Sequence of chain 3.A:
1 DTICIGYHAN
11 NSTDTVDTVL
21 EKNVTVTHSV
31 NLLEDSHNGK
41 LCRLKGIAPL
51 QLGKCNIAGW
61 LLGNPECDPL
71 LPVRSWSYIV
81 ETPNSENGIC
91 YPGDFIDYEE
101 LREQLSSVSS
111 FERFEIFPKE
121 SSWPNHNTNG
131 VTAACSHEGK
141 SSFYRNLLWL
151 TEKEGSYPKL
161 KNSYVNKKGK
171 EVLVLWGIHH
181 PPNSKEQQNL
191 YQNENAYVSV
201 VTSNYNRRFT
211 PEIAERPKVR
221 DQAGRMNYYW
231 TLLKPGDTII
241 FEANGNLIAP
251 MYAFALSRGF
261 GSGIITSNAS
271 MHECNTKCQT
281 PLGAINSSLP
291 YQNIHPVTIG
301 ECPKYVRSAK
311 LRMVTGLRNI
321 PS

Binding-site contacts:
Ligand atom C2 contacts residue ASN11 of chain 3.A at 2.6 Å.
Ligand atom O5 contacts residue ASN11 of chain 3.A at 2.5 Å (h-bond).
Ligand atom N2 contacts residue ASN11 of chain 3.A at 2.9 Å (h-bond).
Ligand atom C3 contacts residue ASN11 of chain 3.A at 3.8 Å.
Ligand atom C1 contacts residue ASN11 of chain 3.A at 1.4 Å.
Ligand atom C7 contacts residue ASN11 of chain 3.A at 3.3 Å.
Ligand atom C4 contacts residue ASN11 of chain 3.A at 4.2 Å.
Ligand atom C8 contacts residue ASN11 of chain 3.A at 4.3 Å.
Ligand atom C5 contacts residue ASN11 of chain 3.A at 3.5 Å.
Ligand atom O7 contacts residue ASN11 of chain 3.A at 3.4 Å (h-bond).

The small molecule below binds the protein below.
Small molecule (SMILES): CC(=O)N[C@H]1[C@H](O[C@H]2[C@H](O)[C@@H](NC(C)=O)CO[C@@H]2CO)O[C@H](CO)[C@@H](O)[C@@H]1O